This protein binds this small molecule.
Small molecule (SMILES): O=CCCc1ccccc1

Binding-site contacts:
Ligand atom CE1 contacts residue PHE114 of chain 1.A at 4.0 Å (hydrophobic).
Ligand atom CA contacts residue PHE114 of chain 1.A at 3.5 Å (hydrophobic).
Ligand atom CZ contacts residue DMS1 of chain 1.H at 4.3 Å.
Ligand atom CG contacts residue AMM1 of chain 1.J at 4.2 Å.
Ligand atom CD2 contacts residue AMM1 of chain 1.J at 4.4 Å.
Ligand atom C contacts residue PHE114 of chain 1.A at 4.0 Å (hydrophobic).
Ligand atom C contacts residue DMS1 of chain 1.H at 3.9 Å.
Ligand atom O contacts residue DMS1 of chain 1.H at 3.7 Å.
Ligand atom CA contacts residue ASN112 of chain 1.A at 3.9 Å.
Ligand atom CA contacts residue ALA113 of chain 1.A at 3.7 Å (hydrophobic).
Ligand atom CA contacts residue TYR110 of chain 1.A at 3.6 Å (hydrophobic).
Ligand atom O contacts residue LEU1 of chain 1.K at 4.0 Å.
Ligand atom CA contacts residue AMM1 of chain 1.J at 2.4 Å.
Ligand atom CD1 contacts residue PHE114 of chain 1.A at 3.6 Å (hydrophobic).
Ligand atom CG contacts residue PHE114 of chain 1.A at 4.2 Å (hydrophobic).
Ligand atom C contacts residue AMM1 of chain 1.J at 1.3 Å.
Ligand atom C contacts residue ALA113 of chain 1.A at 3.8 Å (hydrophobic).
Ligand atom CB contacts residue TYR110 of chain 1.A at 3.8 Å (hydrophobic).
Ligand atom C contacts residue ASN112 of chain 1.A at 3.9 Å.
Ligand atom CB contacts residue AMM1 of chain 1.J at 3.7 Å.
Ligand atom O contacts residue ASN112 of chain 1.A at 4.3 Å.
Ligand atom CB contacts residue PHE114 of chain 1.A at 4.2 Å (hydrophobic).
Ligand atom C contacts residue LEU1 of chain 1.K at 4.1 Å (hydrophobic).
Ligand atom O contacts residue AMM1 of chain 1.J at 2.2 Å (h-bond).
Ligand atom CE2 contacts residue DMS1 of chain 1.H at 3.8 Å.
Ligand atom CD2 contacts residue DMS1 of chain 1.H at 3.9 Å.

Sequence of chain 1.A:
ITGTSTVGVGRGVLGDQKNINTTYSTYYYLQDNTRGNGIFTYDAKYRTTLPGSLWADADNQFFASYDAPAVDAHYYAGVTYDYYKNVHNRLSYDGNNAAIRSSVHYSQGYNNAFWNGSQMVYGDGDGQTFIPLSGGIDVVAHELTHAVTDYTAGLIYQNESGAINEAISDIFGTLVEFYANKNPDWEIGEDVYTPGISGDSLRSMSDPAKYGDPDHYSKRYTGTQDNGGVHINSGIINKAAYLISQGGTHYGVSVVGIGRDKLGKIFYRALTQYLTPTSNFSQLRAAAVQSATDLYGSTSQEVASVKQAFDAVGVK